The protein below binds the small molecule below.
Small molecule (SMILES): CC(=O)N[C@H]1[C@H](O[C@H]2[C@H](O)[C@@H](NC(C)=O)CO[C@@H]2CO)O[C@H](CO)[C@@H](O)[C@@H]1O

Binding-site contacts:
Ligand atom C1 contacts residue LEU922 of chain 1.G at 4.0 Å (hydrophobic).
Ligand atom C4 contacts residue LEU922 of chain 1.G at 4.3 Å (hydrophobic).
Ligand atom O7 contacts residue LEU922 of chain 1.G at 3.3 Å.
Ligand atom C3 contacts residue LEU922 of chain 1.G at 3.9 Å (hydrophobic).
Ligand atom O6 contacts residue GLN926 of chain 1.G at 3.3 Å (h-bond).
Ligand atom C1 contacts residue ASN717 of chain 1.G at 1.4 Å.
Ligand atom C5 contacts residue ASN717 of chain 1.G at 3.6 Å.
Ligand atom O7 contacts residue GLN1071 of chain 1.G at 3.6 Å (h-bond).
Ligand atom O7 contacts residue ASN717 of chain 1.G at 2.8 Å (h-bond).
Ligand atom C2 contacts residue ASN717 of chain 1.G at 2.4 Å.
Ligand atom N2 contacts residue ASN717 of chain 1.G at 2.8 Å (h-bond).
Ligand atom C5 contacts residue LEU922 of chain 1.G at 4.0 Å (hydrophobic).
Ligand atom C5 contacts residue GLN926 of chain 1.G at 4.4 Å.
Ligand atom C7 contacts residue LEU922 of chain 1.G at 3.5 Å (hydrophobic).
Ligand atom C8 contacts residue LEU922 of chain 1.G at 3.8 Å (hydrophobic).
Ligand atom C8 contacts residue ASN717 of chain 1.G at 4.2 Å.
Ligand atom C8 contacts residue ASN925 of chain 1.G at 4.4 Å.
Ligand atom O5 contacts residue ASN717 of chain 1.G at 2.3 Å (h-bond).
Ligand atom N2 contacts residue LEU922 of chain 1.G at 4.1 Å.
Ligand atom C3 contacts residue ASN717 of chain 1.G at 3.7 Å.
Ligand atom C7 contacts residue ASN717 of chain 1.G at 3.0 Å.
Ligand atom O4 contacts residue LEU922 of chain 1.G at 3.6 Å.
Ligand atom O7 contacts residue ASN925 of chain 1.G at 4.4 Å.
Ligand atom C4 contacts residue ASN717 of chain 1.G at 4.2 Å.
Ligand atom C6 contacts residue GLN926 of chain 1.G at 4.3 Å.
Ligand atom C2 contacts residue LEU922 of chain 1.G at 4.3 Å (hydrophobic).

Sequence of chain 1.G:
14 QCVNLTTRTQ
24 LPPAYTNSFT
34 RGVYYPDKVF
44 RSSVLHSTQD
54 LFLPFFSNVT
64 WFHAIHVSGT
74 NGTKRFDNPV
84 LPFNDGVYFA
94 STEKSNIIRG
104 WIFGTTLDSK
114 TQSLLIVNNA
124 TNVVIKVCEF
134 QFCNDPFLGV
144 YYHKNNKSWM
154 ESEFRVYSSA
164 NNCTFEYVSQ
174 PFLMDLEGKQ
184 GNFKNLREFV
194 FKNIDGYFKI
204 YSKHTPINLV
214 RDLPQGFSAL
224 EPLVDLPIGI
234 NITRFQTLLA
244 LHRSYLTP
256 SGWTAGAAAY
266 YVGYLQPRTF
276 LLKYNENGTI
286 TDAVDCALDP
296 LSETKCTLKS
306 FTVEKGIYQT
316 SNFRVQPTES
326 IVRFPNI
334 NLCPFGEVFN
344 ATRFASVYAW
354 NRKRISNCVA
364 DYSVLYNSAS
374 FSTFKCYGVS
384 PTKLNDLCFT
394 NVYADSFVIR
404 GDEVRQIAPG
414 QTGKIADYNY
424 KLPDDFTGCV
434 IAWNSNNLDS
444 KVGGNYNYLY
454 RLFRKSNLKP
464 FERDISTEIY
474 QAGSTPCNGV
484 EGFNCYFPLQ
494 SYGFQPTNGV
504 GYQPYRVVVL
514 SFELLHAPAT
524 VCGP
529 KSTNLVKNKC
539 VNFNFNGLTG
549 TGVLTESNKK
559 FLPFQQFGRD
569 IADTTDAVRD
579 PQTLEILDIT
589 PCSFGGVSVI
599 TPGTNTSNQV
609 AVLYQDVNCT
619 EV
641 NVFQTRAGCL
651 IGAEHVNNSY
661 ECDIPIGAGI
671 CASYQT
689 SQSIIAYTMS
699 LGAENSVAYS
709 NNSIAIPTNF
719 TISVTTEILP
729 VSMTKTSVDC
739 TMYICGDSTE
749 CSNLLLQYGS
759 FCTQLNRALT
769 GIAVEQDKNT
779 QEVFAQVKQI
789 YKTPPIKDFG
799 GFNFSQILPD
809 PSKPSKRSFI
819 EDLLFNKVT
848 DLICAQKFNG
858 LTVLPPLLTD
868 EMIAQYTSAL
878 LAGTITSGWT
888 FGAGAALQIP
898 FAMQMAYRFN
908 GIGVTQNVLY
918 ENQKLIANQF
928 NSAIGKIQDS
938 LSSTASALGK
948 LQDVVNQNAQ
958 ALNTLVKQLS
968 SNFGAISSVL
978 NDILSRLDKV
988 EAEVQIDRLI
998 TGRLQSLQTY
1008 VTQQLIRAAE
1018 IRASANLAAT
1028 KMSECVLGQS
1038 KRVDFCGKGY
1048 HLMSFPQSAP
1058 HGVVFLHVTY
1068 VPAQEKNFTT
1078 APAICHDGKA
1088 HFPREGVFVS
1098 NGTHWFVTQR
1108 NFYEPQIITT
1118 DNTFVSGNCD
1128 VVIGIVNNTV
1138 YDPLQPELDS